Binding-site contacts:
Ligand atom C3 contacts residue TYR145 of chain 1.A at 3.6 Å (hydrophobic).
Ligand atom O7 contacts residue FE21 of chain 1.B at 2.3 Å.
Ligand atom C5 contacts residue ASN294 of chain 1.A at 3.9 Å.
Ligand atom C2 contacts residue ILE281 of chain 1.A at 3.7 Å (hydrophobic).
Ligand atom O1 contacts residue TRP296 of chain 1.A at 3.3 Å.
Ligand atom O3 contacts residue THR196 of chain 1.A at 2.8 Å (h-bond).
Ligand atom C6 contacts residue ASN294 of chain 1.A at 3.7 Å.
Ligand atom C4 contacts residue PHE207 of chain 1.A at 3.9 Å (hydrophobic).
Ligand atom C4 contacts residue TYR145 of chain 1.A at 3.5 Å (hydrophobic).
Ligand atom C6 contacts residue LEU188 of chain 1.A at 3.9 Å (hydrophobic).
Ligand atom O1 contacts residue FE21 of chain 1.B at 3.9 Å.
Ligand atom O2 contacts residue TRP296 of chain 1.A at 3.7 Å.
Ligand atom C8 contacts residue TRP296 of chain 1.A at 3.6 Å (hydrophobic).
Ligand atom C4 contacts residue ILE281 of chain 1.A at 3.9 Å (hydrophobic).
Ligand atom C8 contacts residue FE21 of chain 1.B at 2.7 Å.
Ligand atom C7 contacts residue FE21 of chain 1.B at 2.9 Å.
Ligand atom O3 contacts residue TYR145 of chain 1.A at 2.7 Å (h-bond).
Ligand atom C2 contacts residue THR196 of chain 1.A at 4.0 Å.
Ligand atom C5 contacts residue PHE207 of chain 1.A at 3.2 Å (hydrophobic).
Ligand atom C5 contacts residue LEU188 of chain 1.A at 3.6 Å (hydrophobic).
Ligand atom O3 contacts residue ILE281 of chain 1.A at 3.4 Å.
Ligand atom C3 contacts residue THR196 of chain 1.A at 3.8 Å.
Ligand atom O1 contacts residue ASN205 of chain 1.A at 2.6 Å (h-bond).
Ligand atom C6 contacts residue PHE207 of chain 1.A at 3.3 Å (hydrophobic).
Ligand atom C8 contacts residue ASP201 of chain 1.A at 3.7 Å.
Ligand atom C4 contacts residue LYS214 of chain 1.A at 3.7 Å.
Ligand atom C8 contacts residue ASN205 of chain 1.A at 3.4 Å.
Ligand atom O1 contacts residue ASN294 of chain 1.A at 2.7 Å (h-bond).
Ligand atom C8 contacts residue HIS279 of chain 1.A at 3.5 Å.
Ligand atom O2 contacts residue ASP201 of chain 1.A at 2.5 Å (salt-bridge).
Ligand atom C4 contacts residue LEU188 of chain 1.A at 3.6 Å (hydrophobic).
Ligand atom O2 contacts residue ASN205 of chain 1.A at 3.4 Å (h-bond).
Ligand atom O7 contacts residue HIS279 of chain 1.A at 3.5 Å (h-bond).
Ligand atom O2 contacts residue HIS279 of chain 1.A at 2.7 Å (h-bond).
Ligand atom C7 contacts residue HIS279 of chain 1.A at 3.9 Å.
Ligand atom C1 contacts residue ILE281 of chain 1.A at 3.9 Å (hydrophobic).
Ligand atom O2 contacts residue FE21 of chain 1.B at 1.9 Å.
Ligand atom O7 contacts residue HIS199 of chain 1.A at 3.1 Å (h-bond).
Ligand atom C8 contacts residue ASN294 of chain 1.A at 3.9 Å.
Ligand atom C3 contacts residue ILE281 of chain 1.A at 3.6 Å (hydrophobic).

The small molecule below binds the protein below.
Small molecule (SMILES): O=C(O)C(=O)c1cccc(O)c1

Sequence of chain 1.A:
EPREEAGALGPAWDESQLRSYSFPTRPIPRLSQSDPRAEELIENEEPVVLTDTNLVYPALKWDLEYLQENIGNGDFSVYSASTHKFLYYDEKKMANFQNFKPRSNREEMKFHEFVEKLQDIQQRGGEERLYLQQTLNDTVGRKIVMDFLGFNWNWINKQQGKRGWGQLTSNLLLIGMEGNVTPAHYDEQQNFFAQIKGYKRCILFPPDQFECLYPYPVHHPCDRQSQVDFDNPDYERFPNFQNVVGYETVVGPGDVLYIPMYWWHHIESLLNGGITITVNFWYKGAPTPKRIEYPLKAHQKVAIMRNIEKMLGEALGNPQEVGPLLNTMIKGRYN